A small-molecule ligand and the protein it binds are described below.
Small molecule (SMILES): CNc1ncc2cc(-c3cc(NC(=O)NCCC(C)(C)C)c(F)cc3C)c(C)nc2n1

Binding-site contacts:
Ligand atom F20 contacts residue MET72 of chain 1.A at 3.6 Å.
Ligand atom C9 contacts residue PHE163 of chain 1.A at 3.4 Å (hydrophobic).
Ligand atom C28 contacts residue ILE80 of chain 1.A at 3.6 Å (hydrophobic).
Ligand atom C23 contacts residue ASP162 of chain 1.A at 3.6 Å.
Ligand atom F20 contacts residue LYS51 of chain 1.A at 3.6 Å.
Ligand atom C11 contacts residue PHE163 of chain 1.A at 3.4 Å (hydrophobic).
Ligand atom N13 contacts residue TYR99 of chain 1.A at 3.5 Å.
Ligand atom N10 contacts residue EDO1 of chain 1.G at 2.8 Å (h-bond).
Ligand atom C21 contacts residue THR97 of chain 1.A at 3.5 Å.
Ligand atom C7 contacts residue ALA49 of chain 1.A at 3.5 Å (hydrophobic).
Ligand atom C25 contacts residue ASP162 of chain 1.A at 3.6 Å.
Ligand atom N13 contacts residue MET100 of chain 1.A at 3.0 Å (h-bond).
Ligand atom C21 contacts residue ALA49 of chain 1.A at 3.6 Å (hydrophobic).
Ligand atom N22 contacts residue GLU68 of chain 1.A at 2.7 Å (salt-bridge).
Ligand atom N24 contacts residue GLU68 of chain 1.A at 2.9 Å (salt-bridge).
Ligand atom C23 contacts residue GLU68 of chain 1.A at 3.3 Å.
Ligand atom O29 contacts residue ASP162 of chain 1.A at 3.4 Å (salt-bridge).
Ligand atom C1 contacts residue GLU98 of chain 1.A at 3.3 Å.
Ligand atom C31 contacts residue VAL160 of chain 1.A at 3.5 Å (hydrophobic).
Ligand atom F20 contacts residue GLU68 of chain 1.A at 3.2 Å.
Ligand atom O29 contacts residue ILE81 of chain 1.A at 3.5 Å.
Ligand atom N10 contacts residue PHE163 of chain 1.A at 3.6 Å.
Ligand atom C9 contacts residue EDO1 of chain 1.G at 3.6 Å.
Ligand atom C19 contacts residue THR97 of chain 1.A at 3.6 Å.
Ligand atom C26 contacts residue MET72 of chain 1.A at 3.6 Å (hydrophobic).
Ligand atom N4 contacts residue EDO1 of chain 1.G at 3.5 Å.
Ligand atom C18 contacts residue ILE95 of chain 1.A at 3.7 Å (hydrophobic).
Ligand atom C23 contacts residue SER161 of chain 1.A at 3.6 Å.
Ligand atom C7 contacts residue THR97 of chain 1.A at 3.1 Å.
Ligand atom O29 contacts residue SER161 of chain 1.A at 2.6 Å (h-bond).
Ligand atom C6 contacts residue ALA49 of chain 1.A at 3.3 Å (hydrophobic).
Ligand atom N2 contacts residue MET100 of chain 1.A at 3.0 Å (h-bond).
Ligand atom C11 contacts residue EDO1 of chain 1.G at 3.5 Å.
Ligand atom C6 contacts residue LEU151 of chain 1.A at 3.6 Å (hydrophobic).
Ligand atom F20 contacts residue ILE95 of chain 1.A at 3.6 Å.
Ligand atom N22 contacts residue ASP162 of chain 1.A at 3.6 Å.
Ligand atom C18 contacts residue THR97 of chain 1.A at 3.7 Å.
Ligand atom C1 contacts residue LEU151 of chain 1.A at 3.6 Å (hydrophobic).
Ligand atom C30 contacts residue TYR140 of chain 1.A at 3.6 Å (hydrophobic).
Ligand atom C1 contacts residue ALA49 of chain 1.A at 3.5 Å (hydrophobic).

Sequence of chain 1.A:
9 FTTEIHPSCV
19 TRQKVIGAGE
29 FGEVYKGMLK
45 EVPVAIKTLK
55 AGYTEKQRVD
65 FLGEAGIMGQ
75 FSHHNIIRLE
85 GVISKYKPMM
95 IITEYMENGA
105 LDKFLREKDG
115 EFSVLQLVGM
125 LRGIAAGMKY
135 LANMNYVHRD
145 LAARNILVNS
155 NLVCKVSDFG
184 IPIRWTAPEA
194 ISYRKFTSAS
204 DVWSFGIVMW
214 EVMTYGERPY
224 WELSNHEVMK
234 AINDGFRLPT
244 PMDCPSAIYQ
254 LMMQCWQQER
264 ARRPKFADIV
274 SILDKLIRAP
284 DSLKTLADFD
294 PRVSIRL